Binding-site contacts:
Ligand atom CA contacts residue ASN47 of chain 1.U at 3.8 Å.
Ligand atom O contacts residue GLU911 of chain 1.T at 3.1 Å (salt-bridge).
Ligand atom CA contacts residue PHE45 of chain 1.U at 3.6 Å (hydrophobic).
Ligand atom C contacts residue GLU911 of chain 1.T at 3.3 Å.
Ligand atom N contacts residue SER871 of chain 1.T at 3.5 Å (h-bond).
Ligand atom CE1 contacts residue ASN634 of chain 1.T at 3.4 Å.
Ligand atom N contacts residue PHE45 of chain 1.U at 3.4 Å (h-bond).
Ligand atom CD1 contacts residue ARG33 of chain 1.U at 3.8 Å.
Ligand atom O contacts residue TYR636 of chain 1.T at 3.1 Å (h-bond).
Ligand atom CG1 contacts residue GLU911 of chain 1.T at 3.7 Å.
Ligand atom CG2 contacts residue LEU637 of chain 1.T at 3.8 Å (hydrophobic).
Ligand atom OD2 contacts residue SER871 of chain 1.T at 3.2 Å (h-bond).
Ligand atom O contacts residue TYR636 of chain 1.T at 3.5 Å (h-bond).
Ligand atom N contacts residue GLY42 of chain 1.U at 3.2 Å (h-bond).
Ligand atom O contacts residue ARG46 of chain 1.U at 3.5 Å (salt-bridge).
Ligand atom N contacts residue TYR636 of chain 1.T at 3.8 Å.
Ligand atom CD1 contacts residue ASN634 of chain 1.T at 3.6 Å.
Ligand atom CG2 contacts residue TYR636 of chain 1.T at 3.4 Å (hydrophobic).
Ligand atom OD1 contacts residue ARG862 of chain 1.T at 3.1 Å.
Ligand atom CB contacts residue PHE45 of chain 1.U at 3.3 Å (hydrophobic).
Ligand atom O contacts residue GLY42 of chain 1.U at 2.9 Å (h-bond).
Ligand atom N contacts residue ASN47 of chain 1.U at 3.8 Å.
Ligand atom CD1 contacts residue SER21 of chain 1.U at 3.6 Å.
Ligand atom CD1 contacts residue LEU637 of chain 1.T at 3.7 Å (hydrophobic).
Ligand atom C contacts residue GLY42 of chain 1.U at 3.5 Å.
Ligand atom CZ contacts residue ASN634 of chain 1.T at 3.8 Å.
Ligand atom CA contacts residue TYR636 of chain 1.T at 3.7 Å (hydrophobic).
Ligand atom N contacts residue ARG46 of chain 1.U at 3.5 Å (salt-bridge).
Ligand atom O contacts residue ASN47 of chain 1.U at 3.3 Å (h-bond).
Ligand atom CB contacts residue GLY42 of chain 1.U at 3.5 Å.
Ligand atom CB contacts residue GLY42 of chain 1.U at 3.7 Å.
Ligand atom O contacts residue ARG666 of chain 1.T at 3.1 Å (salt-bridge).
Ligand atom OD2 contacts residue PRO864 of chain 1.T at 3.7 Å.
Ligand atom CA contacts residue GLY42 of chain 1.U at 3.6 Å.
Ligand atom OD1 contacts residue ALA874 of chain 1.T at 3.7 Å.
Ligand atom CD1 contacts residue ALA20 of chain 1.U at 3.7 Å (hydrophobic).
Ligand atom CZ contacts residue PHE633 of chain 1.T at 3.7 Å (hydrophobic).
Ligand atom ND2 contacts residue ARG666 of chain 1.T at 3.4 Å (salt-bridge).
Ligand atom CA contacts residue GLU911 of chain 1.T at 3.8 Å.
Ligand atom OD1 contacts residue ALA762 of chain 1.T at 3.5 Å.

Sequence of chain 1.U:
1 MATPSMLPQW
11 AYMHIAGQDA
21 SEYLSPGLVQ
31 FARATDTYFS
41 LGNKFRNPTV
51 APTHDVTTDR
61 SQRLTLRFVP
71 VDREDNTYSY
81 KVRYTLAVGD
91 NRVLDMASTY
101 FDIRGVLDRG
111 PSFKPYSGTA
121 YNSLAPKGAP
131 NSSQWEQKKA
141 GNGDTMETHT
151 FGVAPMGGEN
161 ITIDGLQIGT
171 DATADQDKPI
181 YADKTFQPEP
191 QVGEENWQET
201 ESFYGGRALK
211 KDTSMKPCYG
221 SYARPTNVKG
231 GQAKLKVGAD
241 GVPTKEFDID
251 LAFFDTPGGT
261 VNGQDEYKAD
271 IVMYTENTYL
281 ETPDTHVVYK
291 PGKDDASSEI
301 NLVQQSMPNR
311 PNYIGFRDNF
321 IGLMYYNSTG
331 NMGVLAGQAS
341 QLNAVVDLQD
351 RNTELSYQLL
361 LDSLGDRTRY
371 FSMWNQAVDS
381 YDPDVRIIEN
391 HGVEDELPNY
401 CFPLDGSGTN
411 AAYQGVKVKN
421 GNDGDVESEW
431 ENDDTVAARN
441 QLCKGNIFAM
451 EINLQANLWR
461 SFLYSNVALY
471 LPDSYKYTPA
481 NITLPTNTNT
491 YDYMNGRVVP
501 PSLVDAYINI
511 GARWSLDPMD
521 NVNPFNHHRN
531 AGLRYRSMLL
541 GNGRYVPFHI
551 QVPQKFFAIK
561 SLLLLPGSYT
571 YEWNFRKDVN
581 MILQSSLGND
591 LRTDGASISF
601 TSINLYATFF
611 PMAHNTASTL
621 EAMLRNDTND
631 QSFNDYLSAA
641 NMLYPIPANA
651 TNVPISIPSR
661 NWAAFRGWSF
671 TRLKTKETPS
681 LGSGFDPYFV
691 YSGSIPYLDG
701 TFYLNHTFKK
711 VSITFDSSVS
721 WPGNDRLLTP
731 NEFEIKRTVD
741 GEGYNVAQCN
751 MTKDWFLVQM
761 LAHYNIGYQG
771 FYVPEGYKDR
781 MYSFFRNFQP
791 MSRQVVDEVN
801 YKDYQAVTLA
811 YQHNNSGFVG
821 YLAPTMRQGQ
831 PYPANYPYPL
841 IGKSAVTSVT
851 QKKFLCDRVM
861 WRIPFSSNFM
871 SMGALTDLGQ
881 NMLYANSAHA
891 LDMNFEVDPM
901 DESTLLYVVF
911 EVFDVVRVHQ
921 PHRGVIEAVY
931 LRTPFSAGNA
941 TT

A protein and the small-molecule ligand that binds it are described below.
Small molecule (SMILES): CC[C@H](C)[C@H](NC(=O)[C@@H](N)CC(=O)O)C(=O)N[C@@H](CC(N)=O)C(=O)N[C@@H](Cc1ccccc1)C(=O)N[C@@H](CO)C(=O)N[C@@H](CO)C(=O)N[C@H](C=O)CC(C)C

Sequence of chain 1.T:
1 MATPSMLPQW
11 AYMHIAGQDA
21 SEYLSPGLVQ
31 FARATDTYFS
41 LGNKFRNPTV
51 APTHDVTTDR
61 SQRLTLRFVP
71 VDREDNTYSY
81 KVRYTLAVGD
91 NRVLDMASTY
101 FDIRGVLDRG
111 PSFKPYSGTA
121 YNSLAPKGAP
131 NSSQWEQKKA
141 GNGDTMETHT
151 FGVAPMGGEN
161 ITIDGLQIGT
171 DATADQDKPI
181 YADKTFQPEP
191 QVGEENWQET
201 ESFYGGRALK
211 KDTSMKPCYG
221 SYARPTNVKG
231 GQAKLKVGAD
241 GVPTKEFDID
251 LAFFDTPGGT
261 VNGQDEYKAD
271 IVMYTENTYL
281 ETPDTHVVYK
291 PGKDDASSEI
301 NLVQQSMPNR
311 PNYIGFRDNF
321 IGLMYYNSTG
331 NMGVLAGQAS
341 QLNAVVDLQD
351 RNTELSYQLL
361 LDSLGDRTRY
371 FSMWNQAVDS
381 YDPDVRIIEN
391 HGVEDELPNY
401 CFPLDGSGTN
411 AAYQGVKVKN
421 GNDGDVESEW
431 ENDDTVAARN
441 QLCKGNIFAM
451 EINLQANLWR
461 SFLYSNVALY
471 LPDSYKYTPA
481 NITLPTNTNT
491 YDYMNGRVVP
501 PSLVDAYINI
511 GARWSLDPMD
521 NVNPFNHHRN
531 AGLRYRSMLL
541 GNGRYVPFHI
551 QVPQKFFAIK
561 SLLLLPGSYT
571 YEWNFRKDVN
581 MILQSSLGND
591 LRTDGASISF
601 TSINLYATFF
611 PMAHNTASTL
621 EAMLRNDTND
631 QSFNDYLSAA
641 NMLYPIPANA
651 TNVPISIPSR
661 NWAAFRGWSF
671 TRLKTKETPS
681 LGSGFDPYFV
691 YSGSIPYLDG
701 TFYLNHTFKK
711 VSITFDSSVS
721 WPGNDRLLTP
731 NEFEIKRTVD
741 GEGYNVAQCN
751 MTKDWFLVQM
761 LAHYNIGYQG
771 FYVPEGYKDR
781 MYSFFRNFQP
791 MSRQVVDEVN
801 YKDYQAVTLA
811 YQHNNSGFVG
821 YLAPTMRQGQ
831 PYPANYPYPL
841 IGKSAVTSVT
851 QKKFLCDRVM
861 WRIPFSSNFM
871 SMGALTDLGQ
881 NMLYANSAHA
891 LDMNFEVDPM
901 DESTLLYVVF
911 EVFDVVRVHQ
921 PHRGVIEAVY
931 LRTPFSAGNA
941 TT